Binding-site contacts:
Ligand atom C2 contacts residue ASN113 of chain 1.E at 2.5 Å.
Ligand atom C7 contacts residue ASN113 of chain 1.E at 3.2 Å.
Ligand atom O7 contacts residue ASN113 of chain 1.E at 3.5 Å (h-bond).
Ligand atom C3 contacts residue ASN113 of chain 1.E at 3.8 Å.
Ligand atom O7 contacts residue TYR114 of chain 1.E at 4.4 Å.
Ligand atom C1 contacts residue ASN113 of chain 1.E at 1.4 Å.
Ligand atom N2 contacts residue ASN113 of chain 1.E at 2.9 Å (h-bond).
Ligand atom C4 contacts residue ASN113 of chain 1.E at 4.2 Å.
Ligand atom C8 contacts residue ASN113 of chain 1.E at 3.6 Å.
Ligand atom O5 contacts residue ASN113 of chain 1.E at 2.3 Å (h-bond).
Ligand atom C5 contacts residue ASN113 of chain 1.E at 3.6 Å.

Sequence of chain 1.E:
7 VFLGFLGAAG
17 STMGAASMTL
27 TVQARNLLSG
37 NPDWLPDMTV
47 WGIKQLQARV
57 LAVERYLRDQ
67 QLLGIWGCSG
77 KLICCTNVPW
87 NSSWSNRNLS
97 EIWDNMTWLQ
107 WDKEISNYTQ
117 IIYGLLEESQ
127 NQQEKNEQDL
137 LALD

A protein and the small-molecule ligand that binds it are described below.
Small molecule (SMILES): CC(=O)N[C@@H]1[C@@H](O)[C@H](O)[C@@H](CO)O[C@H]1O